Sequence of chain 1.A:
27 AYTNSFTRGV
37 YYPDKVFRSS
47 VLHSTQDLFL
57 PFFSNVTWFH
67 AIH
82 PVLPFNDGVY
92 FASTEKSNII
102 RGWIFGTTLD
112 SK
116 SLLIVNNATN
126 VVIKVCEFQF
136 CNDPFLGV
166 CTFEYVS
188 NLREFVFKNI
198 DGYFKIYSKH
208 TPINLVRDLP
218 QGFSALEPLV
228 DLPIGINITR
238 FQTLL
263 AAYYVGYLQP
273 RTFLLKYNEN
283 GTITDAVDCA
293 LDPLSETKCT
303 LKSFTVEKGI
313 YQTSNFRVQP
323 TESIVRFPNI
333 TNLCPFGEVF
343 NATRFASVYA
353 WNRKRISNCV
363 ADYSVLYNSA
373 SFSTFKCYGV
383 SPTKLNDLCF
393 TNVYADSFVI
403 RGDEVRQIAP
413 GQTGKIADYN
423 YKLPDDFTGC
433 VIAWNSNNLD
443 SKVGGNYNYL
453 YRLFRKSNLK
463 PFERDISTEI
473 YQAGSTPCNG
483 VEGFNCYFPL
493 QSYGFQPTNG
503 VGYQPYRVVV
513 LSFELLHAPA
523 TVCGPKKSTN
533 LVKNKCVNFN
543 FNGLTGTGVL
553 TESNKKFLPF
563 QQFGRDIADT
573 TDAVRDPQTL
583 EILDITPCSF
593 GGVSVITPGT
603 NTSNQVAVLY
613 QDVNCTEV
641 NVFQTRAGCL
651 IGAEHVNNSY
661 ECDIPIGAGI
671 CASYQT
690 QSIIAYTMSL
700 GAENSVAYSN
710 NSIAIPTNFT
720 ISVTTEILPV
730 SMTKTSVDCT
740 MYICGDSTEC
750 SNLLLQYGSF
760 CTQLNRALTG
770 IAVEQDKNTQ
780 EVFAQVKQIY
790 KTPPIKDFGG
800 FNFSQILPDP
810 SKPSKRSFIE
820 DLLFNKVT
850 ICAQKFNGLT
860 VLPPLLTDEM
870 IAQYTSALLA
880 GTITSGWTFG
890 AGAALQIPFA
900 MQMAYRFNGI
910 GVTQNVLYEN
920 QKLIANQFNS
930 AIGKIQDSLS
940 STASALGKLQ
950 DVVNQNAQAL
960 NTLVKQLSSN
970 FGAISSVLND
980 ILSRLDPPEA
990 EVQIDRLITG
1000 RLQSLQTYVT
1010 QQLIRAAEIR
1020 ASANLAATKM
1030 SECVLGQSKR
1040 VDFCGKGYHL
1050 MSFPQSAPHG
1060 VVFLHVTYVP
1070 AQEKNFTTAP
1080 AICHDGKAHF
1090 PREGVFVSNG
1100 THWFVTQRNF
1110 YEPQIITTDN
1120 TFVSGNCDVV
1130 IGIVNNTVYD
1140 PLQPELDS

This protein binds this small molecule.
Small molecule (SMILES): CC(=O)N[C@H]1[C@H](O[C@H]2[C@H](O)[C@@H](NC(C)=O)CO[C@@H]2CO)O[C@H](CO)[C@@H](O)[C@@H]1O

Binding-site contacts:
Ligand atom O7 contacts residue ASN1098 of chain 1.A at 3.3 Å (h-bond).
Ligand atom O5 contacts residue ASN1098 of chain 1.A at 2.4 Å (h-bond).
Ligand atom N2 contacts residue ASN1098 of chain 1.A at 2.9 Å (h-bond).
Ligand atom C5 contacts residue PHE1103 of chain 1.A at 4.0 Å (hydrophobic).
Ligand atom N2 contacts residue HIS1101 of chain 1.A at 4.2 Å.
Ligand atom C8 contacts residue THR1100 of chain 1.A at 4.1 Å.
Ligand atom O5 contacts residue PHE1103 of chain 1.A at 3.9 Å.
Ligand atom C6 contacts residue PHE1103 of chain 1.A at 3.5 Å (hydrophobic).
Ligand atom O5 contacts residue HIS1101 of chain 1.A at 4.4 Å.
Ligand atom C4 contacts residue HIS1101 of chain 1.A at 3.9 Å.
Ligand atom C2 contacts residue ASN1098 of chain 1.A at 2.5 Å.
Ligand atom O3 contacts residue THR1100 of chain 1.A at 4.2 Å.
Ligand atom C3 contacts residue THR1100 of chain 1.A at 3.4 Å.
Ligand atom C8 contacts residue HIS1101 of chain 1.A at 3.6 Å.
Ligand atom C7 contacts residue THR1100 of chain 1.A at 4.5 Å.
Ligand atom C1 contacts residue ASN1098 of chain 1.A at 1.4 Å.
Ligand atom C5 contacts residue HIS1101 of chain 1.A at 3.6 Å.
Ligand atom C3 contacts residue ASN1098 of chain 1.A at 3.8 Å.
Ligand atom C7 contacts residue HIS1101 of chain 1.A at 3.3 Å.
Ligand atom C4 contacts residue THR1100 of chain 1.A at 4.4 Å.
Ligand atom O6 contacts residue PHE1103 of chain 1.A at 3.4 Å.
Ligand atom O4 contacts residue HIS1101 of chain 1.A at 3.4 Å.
Ligand atom C2 contacts residue THR1100 of chain 1.A at 3.6 Å.
Ligand atom C4 contacts residue ASN1098 of chain 1.A at 4.3 Å.
Ligand atom C5 contacts residue THR1100 of chain 1.A at 4.5 Å.
Ligand atom C8 contacts residue ASN1098 of chain 1.A at 3.6 Å.
Ligand atom C1 contacts residue HIS1101 of chain 1.A at 4.2 Å.
Ligand atom N2 contacts residue THR1100 of chain 1.A at 3.3 Å (h-bond).
Ligand atom C5 contacts residue ASN1098 of chain 1.A at 3.7 Å.
Ligand atom O7 contacts residue HIS1101 of chain 1.A at 3.0 Å (h-bond).
Ligand atom C3 contacts residue HIS1101 of chain 1.A at 3.7 Å.
Ligand atom C7 contacts residue ASN1098 of chain 1.A at 3.3 Å.
Ligand atom C1 contacts residue THR1100 of chain 1.A at 3.6 Å.